Sequence of chain 1.A:
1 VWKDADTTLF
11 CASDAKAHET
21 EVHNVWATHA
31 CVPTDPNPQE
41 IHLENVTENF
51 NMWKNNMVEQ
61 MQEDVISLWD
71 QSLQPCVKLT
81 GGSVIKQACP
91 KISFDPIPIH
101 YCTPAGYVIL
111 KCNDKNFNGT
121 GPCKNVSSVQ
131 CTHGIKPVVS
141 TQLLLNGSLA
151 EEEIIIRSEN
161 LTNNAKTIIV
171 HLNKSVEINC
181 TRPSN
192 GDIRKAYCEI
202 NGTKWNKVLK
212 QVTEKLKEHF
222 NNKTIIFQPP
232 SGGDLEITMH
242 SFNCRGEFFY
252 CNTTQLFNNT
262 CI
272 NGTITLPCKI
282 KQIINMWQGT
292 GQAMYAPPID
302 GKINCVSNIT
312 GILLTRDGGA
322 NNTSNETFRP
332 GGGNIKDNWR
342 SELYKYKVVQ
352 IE

A protein and the small-molecule ligand that binds it are described below.
Small molecule (SMILES): CC(=O)N[C@@H]1[C@@H](O)[C@H](O)[C@@H](CO)O[C@H]1O

Binding-site contacts:
Ligand atom C7 contacts residue ASN202 of chain 1.A at 3.3 Å.
Ligand atom C8 contacts residue GLY203 of chain 1.A at 4.3 Å.
Ligand atom C8 contacts residue GLY273 of chain 1.A at 3.8 Å.
Ligand atom N2 contacts residue ASN202 of chain 1.A at 2.8 Å (h-bond).
Ligand atom O7 contacts residue ASN202 of chain 1.A at 3.6 Å.
Ligand atom O5 contacts residue ASN202 of chain 1.A at 2.4 Å (h-bond).
Ligand atom N2 contacts residue THR204 of chain 1.A at 4.5 Å.
Ligand atom O6 contacts residue LYS205 of chain 1.A at 4.0 Å.
Ligand atom C3 contacts residue THR204 of chain 1.A at 4.4 Å.
Ligand atom C2 contacts residue ASN202 of chain 1.A at 2.4 Å.
Ligand atom C1 contacts residue LYS205 of chain 1.A at 3.9 Å.
Ligand atom C5 contacts residue ASN202 of chain 1.A at 3.6 Å.
Ligand atom O7 contacts residue THR274 of chain 1.A at 4.3 Å.
Ligand atom C8 contacts residue ASN202 of chain 1.A at 3.8 Å.
Ligand atom C7 contacts residue THR274 of chain 1.A at 4.1 Å.
Ligand atom C1 contacts residue THR204 of chain 1.A at 4.1 Å.
Ligand atom C8 contacts residue THR274 of chain 1.A at 2.8 Å.
Ligand atom C4 contacts residue ASN202 of chain 1.A at 4.2 Å.
Ligand atom O5 contacts residue LYS205 of chain 1.A at 3.4 Å.
Ligand atom C3 contacts residue ASN202 of chain 1.A at 3.7 Å.
Ligand atom C1 contacts residue ASN202 of chain 1.A at 1.4 Å.